The small molecule below binds the protein below.
Small molecule (SMILES): CC(=O)N[C@@H]1[C@@H](O)[C@H](O)[C@@H](CO)O[C@H]1O

Binding-site contacts:
Ligand atom C8 contacts residue ASN328 of chain 1.C at 4.2 Å.
Ligand atom C2 contacts residue ASN328 of chain 1.C at 2.4 Å.
Ligand atom O7 contacts residue ASN328 of chain 1.C at 2.8 Å (h-bond).
Ligand atom C7 contacts residue ASN328 of chain 1.C at 3.0 Å.
Ligand atom C7 contacts residue GLN577 of chain 1.C at 4.4 Å.
Ligand atom C8 contacts residue GLN577 of chain 1.C at 3.1 Å.
Ligand atom C3 contacts residue ASN328 of chain 1.C at 3.8 Å.
Ligand atom N2 contacts residue ASN328 of chain 1.C at 2.9 Å (h-bond).
Ligand atom C5 contacts residue ASN328 of chain 1.C at 3.7 Å.
Ligand atom O5 contacts residue ASN328 of chain 1.C at 2.4 Å (h-bond).
Ligand atom C1 contacts residue ASN328 of chain 1.C at 1.4 Å.
Ligand atom C4 contacts residue ASN328 of chain 1.C at 4.2 Å.

Sequence of chain 1.C:
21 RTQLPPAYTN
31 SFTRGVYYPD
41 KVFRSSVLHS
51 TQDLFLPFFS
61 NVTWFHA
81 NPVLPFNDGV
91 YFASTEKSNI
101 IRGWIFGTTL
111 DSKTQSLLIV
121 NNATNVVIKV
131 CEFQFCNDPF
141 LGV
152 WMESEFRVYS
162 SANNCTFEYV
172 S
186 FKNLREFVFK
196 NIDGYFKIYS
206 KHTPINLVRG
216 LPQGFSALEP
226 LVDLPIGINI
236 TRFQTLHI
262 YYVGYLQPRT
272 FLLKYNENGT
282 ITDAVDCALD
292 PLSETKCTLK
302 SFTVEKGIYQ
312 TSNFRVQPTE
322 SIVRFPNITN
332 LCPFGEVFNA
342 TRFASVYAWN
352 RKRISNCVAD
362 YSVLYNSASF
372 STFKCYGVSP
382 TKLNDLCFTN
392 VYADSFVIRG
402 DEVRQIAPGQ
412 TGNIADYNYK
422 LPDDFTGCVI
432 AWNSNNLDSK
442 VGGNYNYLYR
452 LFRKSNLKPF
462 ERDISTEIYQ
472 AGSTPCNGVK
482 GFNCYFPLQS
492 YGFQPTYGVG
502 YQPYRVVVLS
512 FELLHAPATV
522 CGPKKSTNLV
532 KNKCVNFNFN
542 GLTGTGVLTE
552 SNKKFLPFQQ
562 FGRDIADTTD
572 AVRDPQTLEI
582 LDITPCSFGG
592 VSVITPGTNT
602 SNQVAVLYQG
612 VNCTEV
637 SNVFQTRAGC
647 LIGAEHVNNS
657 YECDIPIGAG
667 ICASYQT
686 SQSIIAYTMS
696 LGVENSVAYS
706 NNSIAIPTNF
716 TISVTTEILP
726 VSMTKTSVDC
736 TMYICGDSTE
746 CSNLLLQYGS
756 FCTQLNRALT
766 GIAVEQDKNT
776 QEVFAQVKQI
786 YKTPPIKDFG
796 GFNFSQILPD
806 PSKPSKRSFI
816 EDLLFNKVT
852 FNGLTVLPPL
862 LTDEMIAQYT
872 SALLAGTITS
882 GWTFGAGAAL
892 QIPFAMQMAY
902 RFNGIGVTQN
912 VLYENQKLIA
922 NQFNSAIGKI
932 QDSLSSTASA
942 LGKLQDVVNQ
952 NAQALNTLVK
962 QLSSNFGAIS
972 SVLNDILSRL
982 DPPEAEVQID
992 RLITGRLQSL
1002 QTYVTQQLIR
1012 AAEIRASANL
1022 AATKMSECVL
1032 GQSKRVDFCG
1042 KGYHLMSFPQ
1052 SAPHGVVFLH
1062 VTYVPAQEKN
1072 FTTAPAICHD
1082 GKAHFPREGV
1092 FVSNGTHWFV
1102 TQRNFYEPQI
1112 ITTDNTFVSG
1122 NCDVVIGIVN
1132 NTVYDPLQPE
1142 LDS